Sequence of chain 1.A:
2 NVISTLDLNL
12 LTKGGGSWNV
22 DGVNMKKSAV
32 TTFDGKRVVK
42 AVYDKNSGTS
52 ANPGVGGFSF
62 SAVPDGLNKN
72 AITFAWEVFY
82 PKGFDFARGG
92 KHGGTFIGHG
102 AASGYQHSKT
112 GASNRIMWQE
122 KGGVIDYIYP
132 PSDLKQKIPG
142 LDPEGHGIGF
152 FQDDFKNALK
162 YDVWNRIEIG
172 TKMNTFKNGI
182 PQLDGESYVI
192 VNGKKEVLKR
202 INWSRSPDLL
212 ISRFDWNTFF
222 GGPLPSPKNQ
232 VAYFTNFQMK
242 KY

This small molecule binds to this protein.
Small molecule (SMILES): O=C(O)[C@H]1O[C@@H](O)[C@H](O)[C@@H](O)[C@@H]1O

Binding-site contacts:
Ligand atom C1 contacts residue MET118 of chain 1.A at 4.3 Å (hydrophobic).
Ligand atom C6 contacts residue GLY148 of chain 1.A at 4.1 Å.
Ligand atom C3 contacts residue GLN120 of chain 1.A at 3.1 Å.
Ligand atom C5 contacts residue GLY150 of chain 1.A at 4.3 Å.
Ligand atom O1 contacts residue TYR128 of chain 1.A at 4.1 Å.
Ligand atom C3 contacts residue ILE126 of chain 1.A at 4.1 Å (hydrophobic).
Ligand atom C1 contacts residue TYR128 of chain 1.A at 4.0 Å (hydrophobic).
Ligand atom C6 contacts residue GLY150 of chain 1.A at 3.9 Å.
Ligand atom O6A contacts residue GLY150 of chain 1.A at 2.9 Å (h-bond).
Ligand atom O4 contacts residue GLN153 of chain 1.A at 3.1 Å (h-bond).
Ligand atom O6A contacts residue GLN153 of chain 1.A at 4.0 Å.
Ligand atom O5 contacts residue GLY148 of chain 1.A at 4.5 Å.
Ligand atom C4 contacts residue GLN120 of chain 1.A at 4.3 Å.
Ligand atom C5 contacts residue TYR128 of chain 1.A at 4.3 Å (hydrophobic).
Ligand atom O1 contacts residue GLY223 of chain 1.A at 4.2 Å.
Ligand atom O2 contacts residue GLN120 of chain 1.A at 3.0 Å (h-bond).
Ligand atom O6A contacts residue GLY148 of chain 1.A at 4.0 Å.
Ligand atom C5 contacts residue HIS147 of chain 1.A at 4.5 Å.
Ligand atom O6B contacts residue GLY148 of chain 1.A at 4.4 Å.
Ligand atom O6B contacts residue HIS147 of chain 1.A at 3.4 Å.
Ligand atom O2 contacts residue ARG89 of chain 1.A at 4.0 Å.
Ligand atom O2 contacts residue MET118 of chain 1.A at 3.7 Å.
Ligand atom O5 contacts residue TYR128 of chain 1.A at 3.9 Å.
Ligand atom C4 contacts residue GLN153 of chain 1.A at 4.4 Å.
Ligand atom C1 contacts residue HIS147 of chain 1.A at 4.4 Å.
Ligand atom O3 contacts residue GLN120 of chain 1.A at 2.7 Å (h-bond).
Ligand atom C2 contacts residue GLN120 of chain 1.A at 3.9 Å.
Ligand atom O3 contacts residue GLU121 of chain 1.A at 4.3 Å.
Ligand atom C6 contacts residue HIS147 of chain 1.A at 4.1 Å.
Ligand atom O4 contacts residue GLN120 of chain 1.A at 4.2 Å.
Ligand atom O5 contacts residue HIS147 of chain 1.A at 3.5 Å.
Ligand atom O1 contacts residue HIS147 of chain 1.A at 4.1 Å.
Ligand atom O1 contacts residue MET118 of chain 1.A at 4.3 Å.
Ligand atom O6A contacts residue ILE149 of chain 1.A at 3.8 Å.
Ligand atom C5 contacts residue ILE126 of chain 1.A at 4.3 Å (hydrophobic).